Sequence of chain 42.C:
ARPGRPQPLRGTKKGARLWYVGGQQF

Binding-site contacts:
Ligand atom C3' contacts residue ASN414 of chain 43.A at 4.5 Å.
Ligand atom OP2 contacts residue LYS21 of chain 42.C at 2.7 Å (salt-bridge).
Ligand atom O3' contacts residue VAL47 of chain 43.A at 3.1 Å.
Ligand atom C1' contacts residue ASN414 of chain 43.A at 4.1 Å.
Ligand atom P contacts residue ARG412 of chain 43.A at 2.7 Å.
Ligand atom C4' contacts residue ASN414 of chain 43.A at 3.0 Å.
Ligand atom OP1 contacts residue ARG412 of chain 43.A at 3.8 Å.
Ligand atom C5' contacts residue ASN414 of chain 43.A at 3.3 Å.
Ligand atom C2' contacts residue VAL47 of chain 43.A at 4.3 Å (hydrophobic).
Ligand atom O3' contacts residue ARG412 of chain 43.A at 4.3 Å.
Ligand atom C4' contacts residue VAL47 of chain 43.A at 4.1 Å (hydrophobic).
Ligand atom OP1 contacts residue ARG18 of chain 42.C at 4.0 Å.
Ligand atom OP2 contacts residue ARG412 of chain 43.A at 1.4 Å (salt-bridge).
Ligand atom OP1 contacts residue LYS21 of chain 42.C at 3.9 Å.
Ligand atom O5' contacts residue ARG412 of chain 43.A at 3.1 Å (salt-bridge).
Ligand atom O4' contacts residue ASN414 of chain 43.A at 2.9 Å (h-bond).
Ligand atom C5' contacts residue ARG412 of chain 43.A at 3.0 Å.
Ligand atom OP2 contacts residue ARG18 of chain 42.C at 3.7 Å.
Ligand atom C3' contacts residue VAL47 of chain 43.A at 4.0 Å (hydrophobic).
Ligand atom P contacts residue LYS21 of chain 42.C at 3.4 Å.
Ligand atom C4' contacts residue ARG412 of chain 43.A at 4.3 Å.

A small-molecule ligand and the protein it binds are described below.
Small molecule (SMILES): Nc1ccn([C@H]2C[C@H](O)[C@@H](COP(=O)(O)O)O2)c(=O)n1

Sequence of chain 43.A:
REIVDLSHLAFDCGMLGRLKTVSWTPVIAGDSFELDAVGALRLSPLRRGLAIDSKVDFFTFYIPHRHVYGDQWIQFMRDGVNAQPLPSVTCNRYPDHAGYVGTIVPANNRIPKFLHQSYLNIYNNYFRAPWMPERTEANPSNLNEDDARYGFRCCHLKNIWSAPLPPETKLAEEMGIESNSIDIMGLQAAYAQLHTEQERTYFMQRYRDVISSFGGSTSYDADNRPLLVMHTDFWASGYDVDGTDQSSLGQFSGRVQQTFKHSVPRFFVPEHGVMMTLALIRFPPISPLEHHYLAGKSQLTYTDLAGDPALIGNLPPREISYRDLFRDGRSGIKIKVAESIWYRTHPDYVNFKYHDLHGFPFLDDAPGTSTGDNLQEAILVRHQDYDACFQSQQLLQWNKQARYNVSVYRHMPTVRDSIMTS